A small-molecule ligand and the protein it binds are described below.
Small molecule (SMILES): CC(=O)N[C@@H]1[C@@H](O)[C@H](O)[C@@H](CO)O[C@H]1O

Sequence of chain 1.C:
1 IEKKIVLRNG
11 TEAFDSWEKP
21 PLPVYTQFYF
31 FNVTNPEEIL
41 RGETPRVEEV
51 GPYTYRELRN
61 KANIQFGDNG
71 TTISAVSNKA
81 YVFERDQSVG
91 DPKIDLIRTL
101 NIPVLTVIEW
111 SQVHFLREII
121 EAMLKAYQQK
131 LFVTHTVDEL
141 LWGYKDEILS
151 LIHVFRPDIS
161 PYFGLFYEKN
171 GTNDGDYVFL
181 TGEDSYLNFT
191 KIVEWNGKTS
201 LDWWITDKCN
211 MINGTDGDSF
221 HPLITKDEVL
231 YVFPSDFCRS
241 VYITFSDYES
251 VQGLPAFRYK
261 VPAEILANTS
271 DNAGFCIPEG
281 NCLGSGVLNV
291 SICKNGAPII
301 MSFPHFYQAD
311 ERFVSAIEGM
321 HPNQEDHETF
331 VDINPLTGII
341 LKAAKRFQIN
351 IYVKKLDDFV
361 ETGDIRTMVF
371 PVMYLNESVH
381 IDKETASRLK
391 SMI

Binding-site contacts:
Ligand atom C7 contacts residue ASN188 of chain 1.C at 4.3 Å.
Ligand atom C5 contacts residue ASP184 of chain 1.C at 4.5 Å.
Ligand atom C2 contacts residue ASP184 of chain 1.C at 4.1 Å.
Ligand atom C3 contacts residue ASN188 of chain 1.C at 3.9 Å.
Ligand atom N2 contacts residue ASP184 of chain 1.C at 4.1 Å.
Ligand atom O5 contacts residue ASP184 of chain 1.C at 4.0 Å.
Ligand atom C1 contacts residue ASP184 of chain 1.C at 3.1 Å.
Ligand atom C7 contacts residue LEU180 of chain 1.C at 4.5 Å (hydrophobic).
Ligand atom C6 contacts residue LEU187 of chain 1.C at 3.9 Å (hydrophobic).
Ligand atom C5 contacts residue ASN188 of chain 1.C at 3.6 Å.
Ligand atom C5 contacts residue SER185 of chain 1.C at 4.5 Å.
Ligand atom C2 contacts residue ASN188 of chain 1.C at 2.7 Å.
Ligand atom O5 contacts residue ASN188 of chain 1.C at 2.4 Å (h-bond).
Ligand atom N2 contacts residue LEU180 of chain 1.C at 4.2 Å.
Ligand atom N2 contacts residue ASN188 of chain 1.C at 3.0 Å (h-bond).
Ligand atom C6 contacts residue SER185 of chain 1.C at 4.5 Å.
Ligand atom O5 contacts residue SER185 of chain 1.C at 4.3 Å.
Ligand atom C8 contacts residue LEU180 of chain 1.C at 3.7 Å (hydrophobic).
Ligand atom C1 contacts residue ASN188 of chain 1.C at 1.5 Å.
Ligand atom C4 contacts residue ASN188 of chain 1.C at 4.3 Å.